Sequence of chain 39.C:
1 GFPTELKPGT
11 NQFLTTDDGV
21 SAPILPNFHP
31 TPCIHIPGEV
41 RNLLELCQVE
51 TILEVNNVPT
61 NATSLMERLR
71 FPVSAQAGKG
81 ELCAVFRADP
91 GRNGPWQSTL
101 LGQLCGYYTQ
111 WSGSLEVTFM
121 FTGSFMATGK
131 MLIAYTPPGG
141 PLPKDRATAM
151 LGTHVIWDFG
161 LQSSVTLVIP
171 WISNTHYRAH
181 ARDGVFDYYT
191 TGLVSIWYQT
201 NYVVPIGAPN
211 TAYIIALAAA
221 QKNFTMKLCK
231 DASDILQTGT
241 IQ

The protein below binds the small molecule below.
Small molecule (SMILES): Cc1nc(-c2ccc(OCCCCCN3CCN(c4ccnc(N)c4)C3=O)cc2)no1

Sequence of chain 38.C:
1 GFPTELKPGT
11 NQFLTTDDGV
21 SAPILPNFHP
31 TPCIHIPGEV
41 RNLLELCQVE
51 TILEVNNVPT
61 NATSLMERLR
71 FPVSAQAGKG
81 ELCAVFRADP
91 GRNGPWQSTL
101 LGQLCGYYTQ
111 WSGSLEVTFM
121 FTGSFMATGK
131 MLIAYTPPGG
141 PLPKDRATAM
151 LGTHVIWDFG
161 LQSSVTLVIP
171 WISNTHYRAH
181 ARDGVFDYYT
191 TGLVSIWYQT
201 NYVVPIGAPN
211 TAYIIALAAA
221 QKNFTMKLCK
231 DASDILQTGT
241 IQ

Sequence of chain 38.A:
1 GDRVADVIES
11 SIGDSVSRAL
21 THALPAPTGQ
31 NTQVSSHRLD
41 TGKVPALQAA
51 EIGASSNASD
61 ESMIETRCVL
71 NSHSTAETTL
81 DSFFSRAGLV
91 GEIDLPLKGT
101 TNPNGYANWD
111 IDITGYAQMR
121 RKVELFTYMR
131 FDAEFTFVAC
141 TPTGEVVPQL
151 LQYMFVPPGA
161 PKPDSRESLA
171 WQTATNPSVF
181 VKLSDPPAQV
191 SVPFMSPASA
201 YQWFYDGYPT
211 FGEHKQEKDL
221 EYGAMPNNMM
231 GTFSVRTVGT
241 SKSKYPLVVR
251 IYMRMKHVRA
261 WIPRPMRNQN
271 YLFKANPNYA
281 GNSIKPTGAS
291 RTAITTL

Binding-site contacts:
Ligand atom N6 contacts residue PHE155 of chain 38.A at 3.8 Å.
Ligand atom C7 contacts residue TYR201 of chain 38.A at 3.8 Å (hydrophobic).
Ligand atom N5 contacts residue PHE137 of chain 38.A at 3.5 Å.
Ligand atom C19 contacts residue VAL192 of chain 38.A at 3.4 Å (hydrophobic).
Ligand atom C7 contacts residue ASN228 of chain 38.A at 3.8 Å.
Ligand atom C17 contacts residue PHE135 of chain 38.A at 3.9 Å (hydrophobic).
Ligand atom N1 contacts residue THR114 of chain 38.A at 4.0 Å.
Ligand atom O2 contacts residue PHE233 of chain 38.A at 3.0 Å.
Ligand atom C15 contacts residue VAL192 of chain 38.A at 3.2 Å (hydrophobic).
Ligand atom O3 contacts residue ILE113 of chain 38.A at 3.0 Å (h-bond).
Ligand atom C16 contacts residue ILE111 of chain 38.A at 3.5 Å (hydrophobic).
Ligand atom O3 contacts residue ASP112 of chain 38.A at 3.6 Å.
Ligand atom C14 contacts residue MET195 of chain 38.A at 3.9 Å (hydrophobic).
Ligand atom C16 contacts residue PHE135 of chain 38.A at 3.4 Å (hydrophobic).
Ligand atom O2 contacts residue PHE137 of chain 38.A at 4.0 Å.
Ligand atom C8 contacts residue TYR201 of chain 38.A at 3.3 Å (hydrophobic).
Ligand atom N6 contacts residue ILE24 of chain 38.C at 3.9 Å.
Ligand atom N5 contacts residue PHE233 of chain 38.A at 3.2 Å.
Ligand atom C19 contacts residue ILE24 of chain 38.C at 3.5 Å (hydrophobic).
Ligand atom C14 contacts residue PHE135 of chain 38.A at 3.7 Å (hydrophobic).
Ligand atom C22 contacts residue VAL179 of chain 38.A at 3.4 Å (hydrophobic).
Ligand atom C13 contacts residue PHE135 of chain 38.A at 3.4 Å (hydrophobic).
Ligand atom C16 contacts residue PHE155 of chain 38.A at 3.9 Å (hydrophobic).
Ligand atom C3 contacts residue ASP112 of chain 38.A at 3.0 Å.
Ligand atom N1 contacts residue ASP112 of chain 38.A at 3.9 Å.
Ligand atom N4 contacts residue TRP203 of chain 38.A at 3.6 Å (h-bond).
Ligand atom C5 contacts residue TRP203 of chain 38.A at 3.8 Å (hydrophobic).
Ligand atom C14 contacts residue PHE155 of chain 38.A at 3.9 Å (hydrophobic).
Ligand atom O1 contacts residue MET195 of chain 38.A at 3.2 Å.
Ligand atom C9 contacts residue ILE113 of chain 38.A at 3.7 Å (hydrophobic).
Ligand atom C18 contacts residue PHE155 of chain 38.A at 3.9 Å (hydrophobic).
Ligand atom C13 contacts residue ILE111 of chain 38.A at 4.0 Å (hydrophobic).
Ligand atom C13 contacts residue MET195 of chain 38.A at 3.9 Å (hydrophobic).
Ligand atom C2 contacts residue ASP112 of chain 38.A at 2.8 Å.
Ligand atom N2 contacts residue TRP203 of chain 38.A at 3.9 Å.
Ligand atom C2 contacts residue THR114 of chain 38.A at 3.6 Å.
Ligand atom C17 contacts residue PHE155 of chain 38.A at 3.7 Å (hydrophobic).
Ligand atom C4 contacts residue TRP203 of chain 38.A at 4.0 Å (hydrophobic).
Ligand atom C15 contacts residue MET195 of chain 38.A at 3.8 Å (hydrophobic).
Ligand atom C12 contacts residue MET195 of chain 38.A at 3.8 Å (hydrophobic).